Binding-site contacts:
Ligand atom C6 contacts residue MET196 of chain 1.A at 3.7 Å (hydrophobic).
Ligand atom OXT contacts residue SER142 of chain 1.A at 2.9 Å (h-bond).
Ligand atom OE1 contacts residue THR143 of chain 1.A at 2.9 Å (h-bond).
Ligand atom CG contacts residue TYR61 of chain 1.A at 3.8 Å (hydrophobic).
Ligand atom CG contacts residue LEU138 of chain 1.A at 3.5 Å (hydrophobic).
Ligand atom N contacts residue THR91 of chain 1.A at 2.7 Å (h-bond).
Ligand atom OE2 contacts residue GLU193 of chain 1.A at 3.5 Å.
Ligand atom OXT contacts residue ARG96 of chain 1.A at 2.9 Å (salt-bridge).
Ligand atom OXT contacts residue GLY141 of chain 1.A at 3.4 Å.
Ligand atom N contacts residue GLU193 of chain 1.A at 2.9 Å (salt-bridge).
Ligand atom CD contacts residue THR143 of chain 1.A at 3.4 Å.
Ligand atom CA contacts residue THR91 of chain 1.A at 3.5 Å.
Ligand atom CA contacts residue GLU193 of chain 1.A at 3.4 Å.
Ligand atom C contacts residue ARG96 of chain 1.A at 3.5 Å.
Ligand atom OXT contacts residue TYR61 of chain 1.A at 3.5 Å.
Ligand atom C6 contacts residue TYR61 of chain 1.A at 3.6 Å (hydrophobic).
Ligand atom C7 contacts residue LEU138 of chain 1.A at 3.5 Å (hydrophobic).
Ligand atom O contacts residue ARG96 of chain 1.A at 2.7 Å (salt-bridge).
Ligand atom C7 contacts residue TYR61 of chain 1.A at 3.6 Å (hydrophobic).
Ligand atom CB contacts residue GLU193 of chain 1.A at 4.0 Å.
Ligand atom O contacts residue TYR61 of chain 1.A at 3.8 Å.
Ligand atom CD contacts residue SER142 of chain 1.A at 4.0 Å.
Ligand atom C contacts residue THR91 of chain 1.A at 3.7 Å.
Ligand atom C contacts residue SER142 of chain 1.A at 3.3 Å.
Ligand atom CB contacts residue TYR61 of chain 1.A at 3.6 Å (hydrophobic).
Ligand atom OE1 contacts residue SER142 of chain 1.A at 3.0 Å (h-bond).
Ligand atom C6 contacts residue GLU193 of chain 1.A at 3.4 Å.
Ligand atom CA contacts residue SER142 of chain 1.A at 3.4 Å.
Ligand atom OE1 contacts residue GLY141 of chain 1.A at 3.3 Å.
Ligand atom O contacts residue THR91 of chain 1.A at 2.9 Å (h-bond).
Ligand atom N contacts residue SER142 of chain 1.A at 4.0 Å.
Ligand atom O contacts residue LEU90 of chain 1.A at 3.7 Å.
Ligand atom O contacts residue PRO89 of chain 1.A at 3.9 Å.
Ligand atom N contacts residue TYR220 of chain 1.A at 3.5 Å.
Ligand atom OE1 contacts residue SER140 of chain 1.A at 4.1 Å.
Ligand atom OE2 contacts residue THR143 of chain 1.A at 2.7 Å (h-bond).
Ligand atom N contacts residue PRO89 of chain 1.A at 2.9 Å (h-bond).
Ligand atom CA contacts residue PRO89 of chain 1.A at 3.9 Å (hydrophobic).
Ligand atom C contacts residue TYR61 of chain 1.A at 3.8 Å (hydrophobic).
Ligand atom O contacts residue SER142 of chain 1.A at 3.9 Å.

Sequence of chain 1.A:
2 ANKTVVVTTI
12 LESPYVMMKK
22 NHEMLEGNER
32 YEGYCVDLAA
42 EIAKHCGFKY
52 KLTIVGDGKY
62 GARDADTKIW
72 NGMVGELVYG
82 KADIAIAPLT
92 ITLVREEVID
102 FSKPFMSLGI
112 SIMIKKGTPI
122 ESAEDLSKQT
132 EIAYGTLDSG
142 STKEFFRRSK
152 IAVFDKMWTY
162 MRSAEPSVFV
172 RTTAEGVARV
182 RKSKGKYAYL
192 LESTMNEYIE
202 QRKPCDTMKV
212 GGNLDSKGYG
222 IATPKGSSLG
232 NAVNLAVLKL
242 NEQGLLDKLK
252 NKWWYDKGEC

The protein below binds the small molecule below.
Small molecule (SMILES): N[C@H](C(=O)O)[C@@H]1CC[C@@H]1C(=O)O